Binding-site contacts:
Ligand atom O2 contacts residue SER175 of chain 1.A at 3.6 Å.
Ligand atom C4 contacts residue TYR404 of chain 1.A at 3.4 Å (hydrophobic).
Ligand atom C5 contacts residue CYS557 of chain 1.A at 3.9 Å (hydrophobic).
Ligand atom C5 contacts residue HIS144 of chain 1.A at 3.9 Å.
Ligand atom O3 contacts residue PHE468 of chain 1.A at 3.6 Å.
Ligand atom O3 contacts residue SER143 of chain 1.A at 4.0 Å.
Ligand atom O1 contacts residue ASP174 of chain 1.A at 3.9 Å.
Ligand atom C6 contacts residue HIS144 of chain 1.A at 3.7 Å.
Ligand atom C1 contacts residue TRP176 of chain 1.A at 3.6 Å (hydrophobic).
Ligand atom O1 contacts residue HIS144 of chain 1.A at 2.6 Å (h-bond).
Ligand atom C6 contacts residue TRP176 of chain 1.A at 3.7 Å (hydrophobic).
Ligand atom C1 contacts residue HIS144 of chain 1.A at 3.5 Å.
Ligand atom O2 contacts residue MGD1 of chain 1.Z at 4.0 Å.
Ligand atom C2 contacts residue ASP174 of chain 1.A at 3.8 Å.
Ligand atom C2 contacts residue PHE468 of chain 1.A at 4.2 Å (hydrophobic).
Ligand atom C6 contacts residue SER175 of chain 1.A at 3.7 Å.
Ligand atom C3 contacts residue TRP176 of chain 1.A at 3.9 Å (hydrophobic).
Ligand atom O3 contacts residue ARG153 of chain 1.A at 2.9 Å (salt-bridge).
Ligand atom O2 contacts residue ASP174 of chain 1.A at 2.7 Å (salt-bridge).
Ligand atom O1 contacts residue MGD1 of chain 1.AA at 3.1 Å (h-bond).
Ligand atom C4 contacts residue TRP176 of chain 1.A at 4.0 Å (hydrophobic).
Ligand atom C5 contacts residue TRP176 of chain 1.A at 3.9 Å (hydrophobic).
Ligand atom C2 contacts residue TRP176 of chain 1.A at 3.6 Å (hydrophobic).
Ligand atom O2 contacts residue PHE468 of chain 1.A at 3.8 Å.
Ligand atom C4 contacts residue HIS144 of chain 1.A at 4.2 Å.
Ligand atom O2 contacts residue TRP176 of chain 1.A at 3.8 Å.
Ligand atom C1 contacts residue SER175 of chain 1.A at 2.7 Å.
Ligand atom C1 contacts residue 4MO1 of chain 1.BA at 3.5 Å.
Ligand atom O1 contacts residue 4MO1 of chain 1.BA at 2.4 Å.
Ligand atom O1 contacts residue MGD1 of chain 1.Z at 3.2 Å (h-bond).
Ligand atom C2 contacts residue SER175 of chain 1.A at 3.6 Å.
Ligand atom O1 contacts residue SER175 of chain 1.A at 2.4 Å (h-bond).
Ligand atom C5 contacts residue TYR404 of chain 1.A at 3.3 Å (hydrophobic).
Ligand atom C6 contacts residue ILE225 of chain 1.A at 4.0 Å (hydrophobic).
Ligand atom C3 contacts residue PHE468 of chain 1.A at 4.1 Å (hydrophobic).
Ligand atom C3 contacts residue ARG153 of chain 1.A at 4.1 Å.
Ligand atom C1 contacts residue ASP174 of chain 1.A at 4.2 Å.
Ligand atom C6 contacts residue TRP354 of chain 1.A at 3.7 Å (hydrophobic).
Ligand atom C2 contacts residue HIS144 of chain 1.A at 3.8 Å.
Ligand atom O2 contacts residue SER143 of chain 1.A at 3.2 Å (h-bond).

Sequence of chain 1.A:
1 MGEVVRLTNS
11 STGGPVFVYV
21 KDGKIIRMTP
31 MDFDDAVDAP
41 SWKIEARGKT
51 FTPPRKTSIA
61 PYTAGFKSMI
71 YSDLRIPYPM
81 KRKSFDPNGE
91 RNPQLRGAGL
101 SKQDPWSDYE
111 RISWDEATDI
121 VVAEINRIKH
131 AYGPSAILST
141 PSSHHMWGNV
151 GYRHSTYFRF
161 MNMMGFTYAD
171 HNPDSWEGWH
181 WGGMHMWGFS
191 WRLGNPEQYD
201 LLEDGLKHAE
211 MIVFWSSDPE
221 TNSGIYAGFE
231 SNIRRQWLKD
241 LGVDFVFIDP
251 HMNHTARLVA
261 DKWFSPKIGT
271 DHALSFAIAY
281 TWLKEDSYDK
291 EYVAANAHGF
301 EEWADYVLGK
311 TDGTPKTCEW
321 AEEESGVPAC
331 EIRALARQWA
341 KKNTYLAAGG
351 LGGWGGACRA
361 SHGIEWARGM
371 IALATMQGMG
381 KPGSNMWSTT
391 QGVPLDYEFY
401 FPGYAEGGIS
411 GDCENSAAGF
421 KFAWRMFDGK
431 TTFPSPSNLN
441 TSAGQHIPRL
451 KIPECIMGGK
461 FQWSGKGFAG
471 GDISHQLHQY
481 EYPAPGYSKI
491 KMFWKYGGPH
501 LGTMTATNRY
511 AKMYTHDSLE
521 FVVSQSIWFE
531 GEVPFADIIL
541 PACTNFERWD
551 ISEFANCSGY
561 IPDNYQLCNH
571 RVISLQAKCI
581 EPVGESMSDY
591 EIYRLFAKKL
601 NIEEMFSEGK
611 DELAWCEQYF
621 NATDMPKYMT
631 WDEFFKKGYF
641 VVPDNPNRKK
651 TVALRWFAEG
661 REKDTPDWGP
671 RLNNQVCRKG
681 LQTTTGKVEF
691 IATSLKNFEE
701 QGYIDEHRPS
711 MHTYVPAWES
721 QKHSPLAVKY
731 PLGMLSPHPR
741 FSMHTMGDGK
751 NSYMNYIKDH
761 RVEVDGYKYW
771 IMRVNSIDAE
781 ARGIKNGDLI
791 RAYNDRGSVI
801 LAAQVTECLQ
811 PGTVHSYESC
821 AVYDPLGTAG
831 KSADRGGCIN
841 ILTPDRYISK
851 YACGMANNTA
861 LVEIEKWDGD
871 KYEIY

This small molecule binds to this protein.
Small molecule (SMILES): Oc1cccc(O)c1O